Binding-site contacts:
Ligand atom O3 contacts residue PRO306 of chain 1.G at 4.4 Å.
Ligand atom C4 contacts residue ASN332 of chain 1.G at 3.7 Å.
Ligand atom O5 contacts residue ASN332 of chain 1.G at 2.5 Å (h-bond).
Ligand atom C2 contacts residue ASP333 of chain 1.G at 3.9 Å.
Ligand atom C2 contacts residue ASN332 of chain 1.G at 2.5 Å.
Ligand atom C5 contacts residue ASN332 of chain 1.G at 3.1 Å.
Ligand atom O7 contacts residue ASN332 of chain 1.G at 3.8 Å.
Ligand atom C7 contacts residue ASN332 of chain 1.G at 4.3 Å.
Ligand atom C3 contacts residue ASP333 of chain 1.G at 4.0 Å.
Ligand atom N2 contacts residue ASN332 of chain 1.G at 3.7 Å.
Ligand atom C1 contacts residue ASN332 of chain 1.G at 1.4 Å.
Ligand atom C3 contacts residue ASN332 of chain 1.G at 3.1 Å.
Ligand atom O3 contacts residue ASN332 of chain 1.G at 3.0 Å (h-bond).
Ligand atom O6 contacts residue ASN332 of chain 1.G at 4.4 Å.
Ligand atom O3 contacts residue ASP333 of chain 1.G at 3.3 Å (salt-bridge).
Ligand atom C6 contacts residue ASN332 of chain 1.G at 3.0 Å.

Sequence of chain 1.G:
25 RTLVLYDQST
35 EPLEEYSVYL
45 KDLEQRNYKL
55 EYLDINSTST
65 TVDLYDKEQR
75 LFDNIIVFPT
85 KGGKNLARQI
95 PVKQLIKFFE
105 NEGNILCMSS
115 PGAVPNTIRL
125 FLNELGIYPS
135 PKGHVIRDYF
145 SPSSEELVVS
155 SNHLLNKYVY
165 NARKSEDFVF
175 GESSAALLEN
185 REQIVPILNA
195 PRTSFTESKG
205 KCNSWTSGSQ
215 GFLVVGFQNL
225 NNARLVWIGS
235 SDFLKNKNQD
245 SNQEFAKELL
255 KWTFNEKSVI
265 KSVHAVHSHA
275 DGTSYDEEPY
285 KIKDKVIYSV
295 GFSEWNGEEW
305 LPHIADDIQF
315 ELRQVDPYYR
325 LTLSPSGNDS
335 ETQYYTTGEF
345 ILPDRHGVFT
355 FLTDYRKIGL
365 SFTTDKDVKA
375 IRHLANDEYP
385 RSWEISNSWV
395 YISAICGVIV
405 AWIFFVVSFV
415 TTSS

This protein binds this small molecule.
Small molecule (SMILES): CC(=O)N[C@@H]1[C@@H](O)[C@H](O)[C@@H](CO)O[C@H]1O